Sequence of chain 1.A:
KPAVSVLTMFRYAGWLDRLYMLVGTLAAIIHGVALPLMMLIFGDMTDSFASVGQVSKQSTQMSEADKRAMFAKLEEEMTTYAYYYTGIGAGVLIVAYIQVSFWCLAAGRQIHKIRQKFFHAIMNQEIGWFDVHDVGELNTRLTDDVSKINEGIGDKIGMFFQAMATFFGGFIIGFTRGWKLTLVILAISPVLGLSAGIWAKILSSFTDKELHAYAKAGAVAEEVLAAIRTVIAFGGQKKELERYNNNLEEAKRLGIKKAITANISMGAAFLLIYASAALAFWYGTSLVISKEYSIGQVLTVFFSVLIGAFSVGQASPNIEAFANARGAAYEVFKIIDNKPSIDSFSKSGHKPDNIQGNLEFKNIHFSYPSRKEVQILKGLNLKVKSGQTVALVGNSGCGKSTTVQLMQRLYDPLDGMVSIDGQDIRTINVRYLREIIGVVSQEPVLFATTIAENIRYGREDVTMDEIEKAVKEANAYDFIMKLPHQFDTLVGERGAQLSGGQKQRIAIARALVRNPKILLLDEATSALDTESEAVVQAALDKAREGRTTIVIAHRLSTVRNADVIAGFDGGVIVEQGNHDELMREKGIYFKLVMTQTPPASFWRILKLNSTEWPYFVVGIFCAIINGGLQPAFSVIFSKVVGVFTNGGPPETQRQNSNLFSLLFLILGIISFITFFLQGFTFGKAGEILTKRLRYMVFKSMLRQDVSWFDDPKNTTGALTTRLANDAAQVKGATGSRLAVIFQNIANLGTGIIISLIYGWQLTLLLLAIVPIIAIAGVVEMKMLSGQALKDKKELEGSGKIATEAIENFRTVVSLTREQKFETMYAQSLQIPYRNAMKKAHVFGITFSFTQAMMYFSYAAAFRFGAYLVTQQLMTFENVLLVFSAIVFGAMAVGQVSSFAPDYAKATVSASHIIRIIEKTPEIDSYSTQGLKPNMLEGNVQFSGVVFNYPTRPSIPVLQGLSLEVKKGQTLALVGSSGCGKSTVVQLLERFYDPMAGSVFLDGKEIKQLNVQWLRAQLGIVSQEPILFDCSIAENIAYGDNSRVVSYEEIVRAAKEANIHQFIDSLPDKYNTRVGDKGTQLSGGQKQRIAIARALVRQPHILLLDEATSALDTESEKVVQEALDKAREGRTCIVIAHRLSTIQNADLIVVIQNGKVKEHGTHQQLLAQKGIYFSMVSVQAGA

Binding-site contacts:
Ligand atom CAE contacts residue PHE979 of chain 1.A at 3.7 Å (hydrophobic).
Ligand atom CAF contacts residue PHE979 of chain 1.A at 4.3 Å (hydrophobic).
Ligand atom CAN contacts residue PHE755 of chain 1.A at 3.9 Å (hydrophobic).
Ligand atom CAM contacts residue PHE728 of chain 1.A at 3.7 Å (hydrophobic).
Ligand atom CAN contacts residue PHE728 of chain 1.A at 4.2 Å (hydrophobic).
Ligand atom BR1 contacts residue GLN721 of chain 1.A at 4.0 Å.
Ligand atom BR5 contacts residue ILE727 of chain 1.A at 3.9 Å.
Ligand atom BR1 contacts residue TYR303 of chain 1.A at 4.3 Å.
Ligand atom CAC contacts residue PHE724 of chain 1.A at 4.1 Å (hydrophobic).
Ligand atom CAK contacts residue PHE728 of chain 1.A at 3.4 Å (hydrophobic).
Ligand atom CAP contacts residue PHE728 of chain 1.A at 3.7 Å (hydrophobic).
Ligand atom BR2 contacts residue PHE728 of chain 1.A at 3.4 Å.
Ligand atom CAM contacts residue PHE755 of chain 1.A at 3.5 Å (hydrophobic).
Ligand atom CAO contacts residue ALA307 of chain 1.A at 3.9 Å (hydrophobic).
Ligand atom CAL contacts residue PHE724 of chain 1.A at 3.7 Å (hydrophobic).
Ligand atom BR4 contacts residue ALA306 of chain 1.A at 3.7 Å.
Ligand atom BR3 contacts residue ALA306 of chain 1.A at 4.2 Å.
Ligand atom BR2 contacts residue SER725 of chain 1.A at 4.3 Å.
Ligand atom CAL contacts residue PHE755 of chain 1.A at 3.8 Å (hydrophobic).
Ligand atom BR4 contacts residue PHE310 of chain 1.A at 3.5 Å.
Ligand atom CAM contacts residue ILE727 of chain 1.A at 4.0 Å (hydrophobic).
Ligand atom CAO contacts residue PHE728 of chain 1.A at 4.1 Å (hydrophobic).
Ligand atom CAB contacts residue PHE755 of chain 1.A at 4.2 Å (hydrophobic).
Ligand atom CAC contacts residue TYR303 of chain 1.A at 4.2 Å (hydrophobic).
Ligand atom CAP contacts residue PHE310 of chain 1.A at 4.2 Å (hydrophobic).
Ligand atom CAE contacts residue SER725 of chain 1.A at 3.9 Å.
Ligand atom CAP contacts residue ALA307 of chain 1.A at 4.3 Å (hydrophobic).
Ligand atom CAO contacts residue PHE310 of chain 1.A at 4.0 Å (hydrophobic).
Ligand atom CAL contacts residue PHE728 of chain 1.A at 3.4 Å (hydrophobic).
Ligand atom BR1 contacts residue PHE724 of chain 1.A at 3.8 Å.
Ligand atom CAE contacts residue PHE724 of chain 1.A at 4.2 Å (hydrophobic).
Ligand atom CAD contacts residue PHE724 of chain 1.A at 3.7 Å (hydrophobic).
Ligand atom BR3 contacts residue TYR303 of chain 1.A at 3.7 Å.
Ligand atom OAJ contacts residue PHE728 of chain 1.A at 3.7 Å.
Ligand atom CAM contacts residue PHE724 of chain 1.A at 3.9 Å (hydrophobic).
Ligand atom BR4 contacts residue ALA307 of chain 1.A at 4.1 Å.
Ligand atom BR5 contacts residue PHE755 of chain 1.A at 4.1 Å.
Ligand atom BR3 contacts residue PHE755 of chain 1.A at 3.4 Å.
Ligand atom BR5 contacts residue VAL731 of chain 1.A at 3.9 Å.
Ligand atom BR4 contacts residue PHE331 of chain 1.A at 3.6 Å.

This protein binds this small molecule.
Small molecule (SMILES): Brc1ccc(Oc2c(Br)cc(Br)cc2Br)c(Br)c1